The protein below binds the small molecule below.
Small molecule (SMILES): Brc1cnc2[nH]nnc2c1

Sequence of chain 1.C:
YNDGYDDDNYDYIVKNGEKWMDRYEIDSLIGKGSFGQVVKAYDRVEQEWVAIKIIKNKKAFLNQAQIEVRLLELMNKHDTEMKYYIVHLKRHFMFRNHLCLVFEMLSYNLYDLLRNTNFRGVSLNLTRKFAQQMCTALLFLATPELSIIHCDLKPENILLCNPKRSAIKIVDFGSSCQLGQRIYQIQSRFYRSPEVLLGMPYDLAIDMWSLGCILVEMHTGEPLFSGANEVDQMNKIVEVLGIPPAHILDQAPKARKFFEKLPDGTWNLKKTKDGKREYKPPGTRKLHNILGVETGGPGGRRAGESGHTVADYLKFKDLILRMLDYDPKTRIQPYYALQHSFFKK

Binding-site contacts:
Ligand atom N1 contacts residue LEU320 of chain 1.C at 2.8 Å (h-bond).
Ligand atom C5 contacts residue LYS319 of chain 1.C at 4.0 Å.
Ligand atom C4 contacts residue LYS319 of chain 1.C at 3.9 Å.
Ligand atom N3 contacts residue LYS350 of chain 1.C at 2.7 Å (salt-bridge).
Ligand atom C1 contacts residue LYS319 of chain 1.C at 4.3 Å.
Ligand atom C2 contacts residue LEU354 of chain 1.C at 3.8 Å (hydrophobic).
Ligand atom C3 contacts residue LYS350 of chain 1.C at 4.4 Å.
Ligand atom N1 contacts residue HIS321 of chain 1.C at 4.0 Å.
Ligand atom N4 contacts residue LEU354 of chain 1.C at 4.2 Å.
Ligand atom N2 contacts residue LYS319 of chain 1.C at 3.8 Å.
Ligand atom C3 contacts residue LEU320 of chain 1.C at 3.5 Å (hydrophobic).
Ligand atom N1 contacts residue LEU354 of chain 1.C at 4.3 Å.
Ligand atom N2 contacts residue LEU320 of chain 1.C at 3.5 Å (h-bond).
Ligand atom C1 contacts residue VAL273 of chain 1.C at 4.2 Å (hydrophobic).
Ligand atom N4 contacts residue LYS350 of chain 1.C at 3.2 Å (salt-bridge).
Ligand atom BR1 contacts residue VAL273 of chain 1.C at 4.1 Å.
Ligand atom C3 contacts residue HIS321 of chain 1.C at 3.8 Å.
Ligand atom C5 contacts residue LEU354 of chain 1.C at 3.7 Å (hydrophobic).
Ligand atom C2 contacts residue VAL273 of chain 1.C at 3.5 Å (hydrophobic).
Ligand atom C1 contacts residue LEU354 of chain 1.C at 4.0 Å (hydrophobic).
Ligand atom C3 contacts residue LEU354 of chain 1.C at 4.1 Å (hydrophobic).
Ligand atom N3 contacts residue HIS321 of chain 1.C at 3.2 Å.
Ligand atom C2 contacts residue LEU320 of chain 1.C at 3.9 Å (hydrophobic).
Ligand atom C3 contacts residue LYS319 of chain 1.C at 3.9 Å.
Ligand atom N2 contacts residue LYS350 of chain 1.C at 3.6 Å.
Ligand atom C4 contacts residue LEU354 of chain 1.C at 3.8 Å (hydrophobic).
Ligand atom C4 contacts residue LYS350 of chain 1.C at 4.3 Å.
Ligand atom C2 contacts residue LEU274 of chain 1.C at 4.4 Å (hydrophobic).
Ligand atom N2 contacts residue HIS321 of chain 1.C at 2.9 Å (h-bond).
Ligand atom BR1 contacts residue LEU274 of chain 1.C at 3.9 Å.
Ligand atom BR1 contacts residue LEU354 of chain 1.C at 4.4 Å.
Ligand atom N1 contacts residue LYS319 of chain 1.C at 3.7 Å.
Ligand atom N1 contacts residue VAL273 of chain 1.C at 4.3 Å.
Ligand atom N3 contacts residue LYS319 of chain 1.C at 4.2 Å.
Ligand atom N4 contacts residue LYS319 of chain 1.C at 4.1 Å.